Sequence of chain 1.B:
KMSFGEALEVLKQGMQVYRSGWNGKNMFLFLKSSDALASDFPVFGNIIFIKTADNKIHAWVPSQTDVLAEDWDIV

Sequence of chain 1.E:
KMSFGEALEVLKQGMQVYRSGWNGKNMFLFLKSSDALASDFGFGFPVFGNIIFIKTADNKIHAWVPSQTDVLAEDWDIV

Binding-site contacts:
Ligand atom C contacts residue HIS72 of chain 1.E at 3.8 Å.
Ligand atom C5 contacts residue ILE64 of chain 1.E at 3.9 Å (hydrophobic).
Ligand atom O3 contacts residue TRP26 of chain 1.E at 3.5 Å.
Ligand atom N contacts residue HIS72 of chain 1.E at 3.4 Å.
Ligand atom O6 contacts residue ASN27 of chain 1.B at 2.8 Å (h-bond).
Ligand atom C contacts residue SER77 of chain 1.B at 3.8 Å.
Ligand atom O2 contacts residue MET31 of chain 1.E at 3.7 Å.
Ligand atom O10 contacts residue TRP74 of chain 1.B at 3.3 Å (h-bond).
Ligand atom O2 contacts residue ASN27 of chain 1.B at 2.9 Å (h-bond).
Ligand atom C2 contacts residue THR66 of chain 1.E at 3.6 Å.
Ligand atom N4 contacts residue HIS72 of chain 1.E at 3.7 Å.
Ligand atom C contacts residue THR79 of chain 1.B at 3.3 Å.
Ligand atom O5 contacts residue ASN27 of chain 1.E at 2.9 Å (h-bond).
Ligand atom O1 contacts residue MET31 of chain 1.E at 3.2 Å.
Ligand atom C1 contacts residue THR66 of chain 1.E at 3.6 Å.
Ligand atom N4 contacts residue THR66 of chain 1.E at 3.8 Å.
Ligand atom O11 contacts residue TRP74 of chain 1.B at 2.9 Å (h-bond).
Ligand atom O3 contacts residue ASN27 of chain 1.E at 2.7 Å (h-bond).
Ligand atom O5 contacts residue ASN27 of chain 1.B at 3.4 Å (h-bond).
Ligand atom O2 contacts residue ASN27 of chain 1.E at 3.5 Å (h-bond).
Ligand atom O5 contacts residue MET31 of chain 1.B at 3.6 Å.
Ligand atom N contacts residue THR79 of chain 1.B at 2.8 Å (h-bond).
Ligand atom C12 contacts residue ASP80 of chain 1.B at 3.4 Å.
Ligand atom O11 contacts residue TRP26 of chain 1.B at 3.7 Å.
Ligand atom O10 contacts residue VAL75 of chain 1.B at 2.7 Å (h-bond).
Ligand atom C13 contacts residue VAL75 of chain 1.B at 3.6 Å (hydrophobic).
Ligand atom O6 contacts residue TRP26 of chain 1.B at 3.6 Å.
Ligand atom N1 contacts residue SER77 of chain 1.B at 3.5 Å.
Ligand atom O11 contacts residue ASP80 of chain 1.B at 2.6 Å (salt-bridge).
Ligand atom O5 contacts residue GLY28 of chain 1.B at 2.8 Å (h-bond).
Ligand atom O2 contacts residue GLY28 of chain 1.E at 2.9 Å (h-bond).
Ligand atom O7 contacts residue MET31 of chain 1.B at 3.5 Å.
Ligand atom N3 contacts residue THR66 of chain 1.E at 3.8 Å.
Ligand atom O7 contacts residue TRP26 of chain 1.B at 3.7 Å.
Ligand atom P contacts residue ASN27 of chain 1.E at 3.7 Å.
Ligand atom O contacts residue ILE64 of chain 1.E at 3.5 Å.
Ligand atom C9 contacts residue TRP26 of chain 1.E at 3.3 Å (hydrophobic).
Ligand atom C1 contacts residue THR79 of chain 1.B at 3.7 Å.
Ligand atom C10 contacts residue TRP26 of chain 1.B at 3.4 Å (hydrophobic).
Ligand atom P1 contacts residue ASN27 of chain 1.B at 3.7 Å.

A protein and the small-molecule ligand that binds it are described below.
Small molecule (SMILES): Nc1ncnc2c1ncn2[C@@H]1O[C@@H]2COP(=O)(O)OP(=O)(O)OC[C@H]3O[C@@H](O[C@H]2[C@H]1O)[C@H](O)[C@@H]3O